A protein and the small-molecule ligand that binds it are described below.
Small molecule (SMILES): CC(=O)N[C@H]1[C@H](O[C@H]2[C@H](O)[C@@H](NC(C)=O)CO[C@@H]2CO)O[C@H](CO)[C@@H](O)[C@@H]1O

Sequence of chain 1.C:
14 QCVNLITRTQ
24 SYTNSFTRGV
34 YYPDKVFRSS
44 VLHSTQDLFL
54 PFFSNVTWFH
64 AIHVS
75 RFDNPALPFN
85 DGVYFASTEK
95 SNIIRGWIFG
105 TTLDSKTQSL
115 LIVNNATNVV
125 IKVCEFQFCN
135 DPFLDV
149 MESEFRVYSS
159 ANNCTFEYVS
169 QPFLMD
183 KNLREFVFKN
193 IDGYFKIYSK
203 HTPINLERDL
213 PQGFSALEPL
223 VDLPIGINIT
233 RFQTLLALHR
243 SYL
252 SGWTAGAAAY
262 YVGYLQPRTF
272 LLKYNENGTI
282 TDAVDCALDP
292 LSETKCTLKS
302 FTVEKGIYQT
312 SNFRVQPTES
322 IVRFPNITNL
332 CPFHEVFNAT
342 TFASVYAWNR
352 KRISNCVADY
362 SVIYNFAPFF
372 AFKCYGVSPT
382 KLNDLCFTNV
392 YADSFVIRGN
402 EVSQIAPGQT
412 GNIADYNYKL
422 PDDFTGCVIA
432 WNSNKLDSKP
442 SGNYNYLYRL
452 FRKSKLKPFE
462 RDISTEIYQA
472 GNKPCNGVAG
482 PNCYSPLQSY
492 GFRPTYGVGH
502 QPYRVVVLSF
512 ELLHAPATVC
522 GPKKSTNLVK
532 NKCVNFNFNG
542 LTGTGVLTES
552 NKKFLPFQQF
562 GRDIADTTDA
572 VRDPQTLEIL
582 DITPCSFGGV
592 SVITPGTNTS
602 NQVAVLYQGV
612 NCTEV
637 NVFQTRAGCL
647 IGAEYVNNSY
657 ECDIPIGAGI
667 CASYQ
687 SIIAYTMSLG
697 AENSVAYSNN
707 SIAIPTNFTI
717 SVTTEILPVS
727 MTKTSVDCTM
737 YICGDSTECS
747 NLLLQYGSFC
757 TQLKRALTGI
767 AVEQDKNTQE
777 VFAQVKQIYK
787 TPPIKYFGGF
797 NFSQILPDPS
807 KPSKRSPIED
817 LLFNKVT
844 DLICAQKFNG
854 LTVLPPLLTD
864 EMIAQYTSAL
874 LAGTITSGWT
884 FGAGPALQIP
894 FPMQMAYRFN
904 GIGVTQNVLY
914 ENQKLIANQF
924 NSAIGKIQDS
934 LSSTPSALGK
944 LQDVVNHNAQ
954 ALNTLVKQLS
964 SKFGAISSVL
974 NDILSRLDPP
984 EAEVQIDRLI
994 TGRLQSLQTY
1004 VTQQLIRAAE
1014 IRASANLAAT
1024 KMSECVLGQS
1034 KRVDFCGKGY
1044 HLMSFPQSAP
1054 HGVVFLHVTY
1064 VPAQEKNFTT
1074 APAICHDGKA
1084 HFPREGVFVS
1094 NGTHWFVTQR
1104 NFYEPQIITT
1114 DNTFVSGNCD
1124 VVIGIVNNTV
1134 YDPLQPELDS

Binding-site contacts:
Ligand atom N2 contacts residue THR121 of chain 1.C at 4.3 Å.
Ligand atom C5 contacts residue ASN119 of chain 1.C at 3.7 Å.
Ligand atom C5 contacts residue ASN122 of chain 1.C at 3.4 Å.
Ligand atom O5 contacts residue THR121 of chain 1.C at 4.1 Å.
Ligand atom C3 contacts residue THR121 of chain 1.C at 4.4 Å.
Ligand atom O6 contacts residue VAL124 of chain 1.C at 3.4 Å.
Ligand atom C6 contacts residue VAL124 of chain 1.C at 3.6 Å (hydrophobic).
Ligand atom C8 contacts residue VAL167 of chain 1.C at 4.1 Å (hydrophobic).
Ligand atom C8 contacts residue ASN119 of chain 1.C at 4.4 Å.
Ligand atom N2 contacts residue ASN119 of chain 1.C at 2.8 Å (h-bond).
Ligand atom O5 contacts residue ASN119 of chain 1.C at 2.4 Å (h-bond).
Ligand atom C7 contacts residue GLU150 of chain 1.C at 4.3 Å.
Ligand atom C2 contacts residue ASN119 of chain 1.C at 2.4 Å.
Ligand atom C2 contacts residue THR121 of chain 1.C at 4.2 Å.
Ligand atom O7 contacts residue ASN122 of chain 1.C at 4.2 Å.
Ligand atom C1 contacts residue THR121 of chain 1.C at 3.4 Å.
Ligand atom C8 contacts residue ASN122 of chain 1.C at 3.8 Å.
Ligand atom C3 contacts residue ASN119 of chain 1.C at 3.8 Å.
Ligand atom O7 contacts residue GLU150 of chain 1.C at 3.5 Å (salt-bridge).
Ligand atom C7 contacts residue ASN119 of chain 1.C at 3.3 Å.
Ligand atom O5 contacts residue ASN122 of chain 1.C at 3.7 Å.
Ligand atom C5 contacts residue THR121 of chain 1.C at 4.2 Å.
Ligand atom O6 contacts residue ASN122 of chain 1.C at 4.2 Å.
Ligand atom C1 contacts residue ASN119 of chain 1.C at 1.4 Å.
Ligand atom C6 contacts residue ASN122 of chain 1.C at 3.3 Å.
Ligand atom C4 contacts residue ASN119 of chain 1.C at 4.2 Å.
Ligand atom O7 contacts residue ASN119 of chain 1.C at 3.5 Å (h-bond).
Ligand atom C7 contacts residue ASN122 of chain 1.C at 4.2 Å.